This small molecule binds to this protein.
Small molecule (SMILES): CN(Cc1cnc2[nH+]c(N)nc(N)c2n1)c1ccc(C(=O)N[C@@H](CCC(=O)O)C(=O)O)cc1

Sequence of chain 1.A:
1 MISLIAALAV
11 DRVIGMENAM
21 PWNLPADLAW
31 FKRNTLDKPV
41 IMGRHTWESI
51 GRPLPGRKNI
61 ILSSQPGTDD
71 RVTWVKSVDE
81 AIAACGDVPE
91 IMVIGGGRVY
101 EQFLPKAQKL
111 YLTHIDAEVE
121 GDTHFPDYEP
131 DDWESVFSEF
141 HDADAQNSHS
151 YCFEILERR

Binding-site contacts:
Ligand atom N3 contacts residue ILE5 of chain 1.A at 3.3 Å (h-bond).
Ligand atom O2 contacts residue LYS32 of chain 1.A at 3.5 Å.
Ligand atom CA contacts residue ARG57 of chain 1.A at 3.8 Å.
Ligand atom C8A contacts residue ASP27 of chain 1.A at 3.8 Å.
Ligand atom NA4 contacts residue TYR100 of chain 1.A at 3.3 Å (h-bond).
Ligand atom C2 contacts residue ASP27 of chain 1.A at 3.5 Å.
Ligand atom C4 contacts residue ALA6 of chain 1.A at 3.5 Å (hydrophobic).
Ligand atom O1 contacts residue ARG57 of chain 1.A at 1.9 Å.
Ligand atom C4 contacts residue ILE5 of chain 1.A at 3.3 Å (hydrophobic).
Ligand atom O1 contacts residue PHE31 of chain 1.A at 3.0 Å.
Ligand atom NA2 contacts residue ALA6 of chain 1.A at 3.7 Å.
Ligand atom CM contacts residue SER49 of chain 1.A at 3.9 Å.
Ligand atom C2 contacts residue ALA7 of chain 1.A at 3.5 Å (hydrophobic).
Ligand atom NA2 contacts residue ALA7 of chain 1.A at 3.8 Å.
Ligand atom D1 contacts residue ASP27 of chain 1.A at 2.1 Å.
Ligand atom N3 contacts residue ALA7 of chain 1.A at 3.3 Å.
Ligand atom O2 contacts residue ARG57 of chain 1.A at 1.8 Å.
Ligand atom D1 contacts residue ALA7 of chain 1.A at 3.7 Å.
Ligand atom C12 contacts residue ILE50 of chain 1.A at 3.9 Å (hydrophobic).
Ligand atom N1 contacts residue ALA7 of chain 1.A at 3.8 Å.
Ligand atom D contacts residue ARG57 of chain 1.A at 3.9 Å.
Ligand atom CT contacts residue ARG57 of chain 1.A at 2.4 Å.
Ligand atom C13 contacts residue ILE50 of chain 1.A at 3.9 Å (hydrophobic).
Ligand atom C14 contacts residue ILE50 of chain 1.A at 3.9 Å (hydrophobic).
Ligand atom N1 contacts residue ASP27 of chain 1.A at 2.9 Å (salt-bridge).
Ligand atom C4A contacts residue ALA7 of chain 1.A at 3.9 Å (hydrophobic).
Ligand atom CG contacts residue LEU28 of chain 1.A at 3.7 Å (hydrophobic).
Ligand atom C4 contacts residue ALA7 of chain 1.A at 3.6 Å (hydrophobic).
Ligand atom NA2 contacts residue ILE5 of chain 1.A at 3.9 Å.
Ligand atom C2 contacts residue ALA6 of chain 1.A at 3.7 Å (hydrophobic).
Ligand atom N8 contacts residue ASP27 of chain 1.A at 3.6 Å (salt-bridge).
Ligand atom NA4 contacts residue ILE94 of chain 1.A at 3.6 Å.
Ligand atom D contacts residue PHE31 of chain 1.A at 3.5 Å.
Ligand atom N3 contacts residue ALA6 of chain 1.A at 3.0 Å.
Ligand atom C9 contacts residue THR46 of chain 1.A at 3.4 Å.
Ligand atom N10 contacts residue THR46 of chain 1.A at 4.0 Å.
Ligand atom NA4 contacts residue ALA6 of chain 1.A at 3.5 Å.
Ligand atom NA2 contacts residue ASP27 of chain 1.A at 2.7 Å (salt-bridge).
Ligand atom NA4 contacts residue ILE5 of chain 1.A at 2.5 Å (h-bond).
Ligand atom C16 contacts residue PHE31 of chain 1.A at 4.0 Å (hydrophobic).